Binding-site contacts:
Ligand atom O contacts residue ARG96 of chain 1.B at 2.8 Å (salt-bridge).
Ligand atom CB contacts residue TYR61 of chain 1.B at 3.5 Å (hydrophobic).
Ligand atom C contacts residue GLU191 of chain 1.B at 4.2 Å.
Ligand atom OE1 contacts residue GLY141 of chain 1.B at 3.7 Å.
Ligand atom CB contacts residue GLU191 of chain 1.B at 4.2 Å.
Ligand atom OXT contacts residue ALA91 of chain 1.B at 2.9 Å (h-bond).
Ligand atom CG contacts residue GLU191 of chain 1.B at 3.7 Å.
Ligand atom CD contacts residue GLU191 of chain 1.B at 3.9 Å.
Ligand atom OXT contacts residue TYR61 of chain 1.B at 3.5 Å.
Ligand atom CD contacts residue VAL138 of chain 1.B at 4.4 Å (hydrophobic).
Ligand atom CA contacts residue GLU191 of chain 1.B at 3.3 Å.
Ligand atom N contacts residue ALA91 of chain 1.B at 4.4 Å.
Ligand atom N contacts residue GLU191 of chain 1.B at 2.7 Å (salt-bridge).
Ligand atom CD contacts residue THR143 of chain 1.B at 3.4 Å.
Ligand atom OXT contacts residue PRO89 of chain 1.B at 3.5 Å (h-bond).
Ligand atom CA contacts residue ALA142 of chain 1.B at 4.1 Å (hydrophobic).
Ligand atom CD contacts residue ALA142 of chain 1.B at 4.4 Å (hydrophobic).
Ligand atom C contacts residue TYR61 of chain 1.B at 3.4 Å (hydrophobic).
Ligand atom OXT contacts residue ALA142 of chain 1.B at 4.2 Å.
Ligand atom CA contacts residue PRO89 of chain 1.B at 4.0 Å (hydrophobic).
Ligand atom N contacts residue TYR217 of chain 1.B at 3.9 Å.
Ligand atom CB contacts residue ALA142 of chain 1.B at 4.4 Å (hydrophobic).
Ligand atom C contacts residue ARG96 of chain 1.B at 3.5 Å.
Ligand atom N contacts residue PRO89 of chain 1.B at 2.8 Å (h-bond).
Ligand atom OXT contacts residue ARG96 of chain 1.B at 2.9 Å (salt-bridge).
Ligand atom OE1 contacts residue ALA142 of chain 1.B at 3.2 Å (h-bond).
Ligand atom OE2 contacts residue GLU191 of chain 1.B at 3.7 Å.
Ligand atom O contacts residue TYR61 of chain 1.B at 3.2 Å.
Ligand atom CB contacts residue GLY141 of chain 1.B at 4.4 Å.
Ligand atom OE2 contacts residue THR143 of chain 1.B at 2.7 Å (h-bond).
Ligand atom OE1 contacts residue GLU191 of chain 1.B at 4.2 Å.
Ligand atom OXT contacts residue LEU90 of chain 1.B at 3.5 Å.
Ligand atom C contacts residue ALA142 of chain 1.B at 3.7 Å (hydrophobic).
Ligand atom OE1 contacts residue THR143 of chain 1.B at 3.0 Å (h-bond).
Ligand atom O contacts residue ALA142 of chain 1.B at 2.8 Å (h-bond).
Ligand atom O contacts residue GLY141 of chain 1.B at 3.3 Å.
Ligand atom C contacts residue PRO89 of chain 1.B at 4.1 Å (hydrophobic).
Ligand atom CA contacts residue TYR61 of chain 1.B at 3.9 Å (hydrophobic).
Ligand atom C contacts residue ALA91 of chain 1.B at 4.0 Å (hydrophobic).
Ligand atom N contacts residue TYR61 of chain 1.B at 3.8 Å.

Sequence of chain 1.B:
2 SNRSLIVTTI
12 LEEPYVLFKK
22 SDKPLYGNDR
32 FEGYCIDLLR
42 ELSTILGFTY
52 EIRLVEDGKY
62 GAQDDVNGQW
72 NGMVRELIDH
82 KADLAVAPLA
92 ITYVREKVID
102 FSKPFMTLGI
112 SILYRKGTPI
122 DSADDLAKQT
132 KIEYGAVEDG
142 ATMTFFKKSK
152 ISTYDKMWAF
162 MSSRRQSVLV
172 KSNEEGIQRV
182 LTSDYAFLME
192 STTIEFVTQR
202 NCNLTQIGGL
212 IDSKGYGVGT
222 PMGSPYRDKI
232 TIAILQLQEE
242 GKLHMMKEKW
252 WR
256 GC

The protein below binds the small molecule below.
Small molecule (SMILES): N[C@@H](CCC(=O)O)C(=O)O